The protein below binds the small molecule below.
Small molecule (SMILES): C=C1C[C@@H]2CCCC(=O)C/C(C)=C\C=C\C(=O)O[C@H]([C@H](O)NC(=O)/C=C\C=C\C)C/C(C)=C/[C@H](C1)O2

Binding-site contacts:
Ligand atom C2' contacts residue GLN279 of chain 1.D at 3.4 Å.
Ligand atom C20 contacts residue PRO272 of chain 1.D at 3.7 Å (hydrophobic).
Ligand atom O11 contacts residue HIS227 of chain 1.D at 3.0 Å.
Ligand atom O1' contacts residue PRO272 of chain 1.D at 3.4 Å.
Ligand atom C18 contacts residue PRO272 of chain 1.D at 3.4 Å (hydrophobic).
Ligand atom C2' contacts residue PRO272 of chain 1.D at 3.5 Å (hydrophobic).
Ligand atom C13 contacts residue PRO358 of chain 1.D at 3.8 Å (hydrophobic).
Ligand atom C18 contacts residue PHE270 of chain 1.D at 3.8 Å (hydrophobic).
Ligand atom O20 contacts residue LEU215 of chain 1.D at 3.7 Å.
Ligand atom C6' contacts residue ARG282 of chain 1.D at 3.3 Å.
Ligand atom C1' contacts residue GLN279 of chain 1.D at 3.3 Å.
Ligand atom O1' contacts residue THR274 of chain 1.D at 2.8 Å (h-bond).
Ligand atom C3 contacts residue HIS227 of chain 1.D at 3.6 Å.
Ligand atom C4 contacts residue ARG276 of chain 1.D at 3.5 Å.
Ligand atom C1' contacts residue PRO272 of chain 1.D at 3.4 Å (hydrophobic).
Ligand atom C5' contacts residue ARG282 of chain 1.D at 3.7 Å.
Ligand atom C6 contacts residue HIS227 of chain 1.D at 3.6 Å.
Ligand atom C7 contacts residue HIS227 of chain 1.D at 2.8 Å.
Ligand atom C22 contacts residue PRO358 of chain 1.D at 3.6 Å (hydrophobic).
Ligand atom O20 contacts residue THR274 of chain 1.D at 2.7 Å (h-bond).
Ligand atom C11 contacts residue HIS227 of chain 1.D at 2.9 Å.
Ligand atom C20 contacts residue THR274 of chain 1.D at 3.6 Å.
Ligand atom N20 contacts residue GLN279 of chain 1.D at 3.5 Å (h-bond).
Ligand atom C4' contacts residue PRO272 of chain 1.D at 3.5 Å (hydrophobic).
Ligand atom C14 contacts residue PRO358 of chain 1.D at 3.8 Å (hydrophobic).
Ligand atom C22 contacts residue ALA231 of chain 1.D at 3.5 Å (hydrophobic).
Ligand atom O20 contacts residue GLN279 of chain 1.D at 3.7 Å.
Ligand atom C15 contacts residue HIS227 of chain 1.D at 3.8 Å.
Ligand atom C4' contacts residue GLN279 of chain 1.D at 3.7 Å.
Ligand atom C1' contacts residue THR274 of chain 1.D at 3.6 Å.
Ligand atom C9 contacts residue HIS227 of chain 1.D at 1.3 Å.
Ligand atom C10 contacts residue HIS227 of chain 1.D at 2.5 Å.
Ligand atom C3 contacts residue ARG276 of chain 1.D at 3.8 Å.
Ligand atom O1' contacts residue LEU273 of chain 1.D at 3.7 Å.
Ligand atom C3' contacts residue GLN279 of chain 1.D at 3.5 Å.
Ligand atom O1' contacts residue GLN279 of chain 1.D at 3.7 Å.
Ligand atom O1 contacts residue HIS227 of chain 1.D at 3.6 Å.
Ligand atom O7 contacts residue HIS227 of chain 1.D at 3.5 Å (h-bond).
Ligand atom C8 contacts residue HIS227 of chain 1.D at 2.4 Å.
Ligand atom C6' contacts residue THR274 of chain 1.D at 3.6 Å.

Sequence of chain 1.D:
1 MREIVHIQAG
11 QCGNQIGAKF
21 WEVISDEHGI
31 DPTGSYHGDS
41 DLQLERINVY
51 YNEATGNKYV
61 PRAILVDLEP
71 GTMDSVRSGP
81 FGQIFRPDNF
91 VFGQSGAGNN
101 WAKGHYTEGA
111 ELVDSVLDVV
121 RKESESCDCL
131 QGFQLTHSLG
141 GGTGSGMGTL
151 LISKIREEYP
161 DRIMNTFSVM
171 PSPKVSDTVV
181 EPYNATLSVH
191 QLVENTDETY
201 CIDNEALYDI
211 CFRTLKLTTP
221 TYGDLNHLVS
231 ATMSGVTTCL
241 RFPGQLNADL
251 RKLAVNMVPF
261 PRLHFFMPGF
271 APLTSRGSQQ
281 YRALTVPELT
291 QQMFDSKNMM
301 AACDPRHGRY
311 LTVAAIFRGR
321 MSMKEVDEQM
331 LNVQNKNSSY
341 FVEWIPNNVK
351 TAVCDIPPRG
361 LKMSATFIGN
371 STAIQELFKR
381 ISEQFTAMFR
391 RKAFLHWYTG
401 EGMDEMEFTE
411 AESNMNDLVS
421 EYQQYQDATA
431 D